Sequence of chain 1.A:
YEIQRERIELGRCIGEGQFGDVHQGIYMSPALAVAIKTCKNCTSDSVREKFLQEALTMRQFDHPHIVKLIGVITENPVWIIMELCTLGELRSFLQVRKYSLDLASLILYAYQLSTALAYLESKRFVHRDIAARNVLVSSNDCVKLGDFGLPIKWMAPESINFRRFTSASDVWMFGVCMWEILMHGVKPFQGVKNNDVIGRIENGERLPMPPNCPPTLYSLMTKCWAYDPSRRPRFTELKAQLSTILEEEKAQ

The protein below binds the small molecule below.
Small molecule (SMILES): Cc1ccc(-n2nc(C(C)(C)C)cc2NC(=O)Nc2ccc(-c3cccnc3)cc2)cc1

Binding-site contacts:
Ligand atom N20 contacts residue MET92 of chain 1.A at 3.4 Å.
Ligand atom O19 contacts residue ASP157 of chain 1.A at 3.1 Å (salt-bridge).
Ligand atom O19 contacts residue GLY156 of chain 1.A at 3.3 Å.
Ligand atom N6 contacts residue ASP157 of chain 1.A at 3.5 Å (salt-bridge).
Ligand atom N6 contacts residue MET68 of chain 1.A at 3.2 Å (h-bond).
Ligand atom C3 contacts residue ASP157 of chain 1.A at 3.7 Å.
Ligand atom C14 contacts residue THR67 of chain 1.A at 3.6 Å.
Ligand atom C7 contacts residue ASP157 of chain 1.A at 3.5 Å.
Ligand atom C17 contacts residue ASP157 of chain 1.A at 3.5 Å.
Ligand atom N1 contacts residue MET68 of chain 1.A at 3.8 Å.
Ligand atom O19 contacts residue PHE158 of chain 1.A at 3.6 Å.
Ligand atom N20 contacts residue MET68 of chain 1.A at 3.8 Å.
Ligand atom N20 contacts residue GLU64 of chain 1.A at 2.5 Å (salt-bridge).
Ligand atom C13 contacts residue THR67 of chain 1.A at 3.4 Å.
Ligand atom C22 contacts residue PHE158 of chain 1.A at 3.8 Å (hydrophobic).
Ligand atom N6 contacts residue GLU64 of chain 1.A at 2.9 Å (salt-bridge).
Ligand atom C21 contacts residue MET92 of chain 1.A at 3.5 Å (hydrophobic).
Ligand atom N31 contacts residue ALA45 of chain 1.A at 3.8 Å.
Ligand atom C2 contacts residue MET68 of chain 1.A at 3.6 Å (hydrophobic).
Ligand atom C21 contacts residue GLU64 of chain 1.A at 3.5 Å.
Ligand atom C26 contacts residue VAL77 of chain 1.A at 3.4 Å (hydrophobic).
Ligand atom C32 contacts residue LEU146 of chain 1.A at 3.6 Å (hydrophobic).
Ligand atom C9 contacts residue GLY156 of chain 1.A at 3.7 Å.
Ligand atom C10 contacts residue ILE76 of chain 1.A at 3.7 Å (hydrophobic).
Ligand atom C15 contacts residue GLU64 of chain 1.A at 3.8 Å.
Ligand atom C32 contacts residue GLU93 of chain 1.A at 3.5 Å.
Ligand atom N31 contacts residue CYS95 of chain 1.A at 3.3 Å (h-bond).
Ligand atom N31 contacts residue GLU93 of chain 1.A at 3.8 Å.
Ligand atom C10 contacts residue PHE71 of chain 1.A at 3.6 Å (hydrophobic).
Ligand atom C7 contacts residue GLU64 of chain 1.A at 3.1 Å.
Ligand atom N1 contacts residue ASP157 of chain 1.A at 3.7 Å.
Ligand atom C22 contacts residue GLU64 of chain 1.A at 3.8 Å.
Ligand atom C14 contacts residue GLU64 of chain 1.A at 3.6 Å.
Ligand atom C32 contacts residue ALA45 of chain 1.A at 3.8 Å (hydrophobic).
Ligand atom C25 contacts residue VAL77 of chain 1.A at 3.4 Å (hydrophobic).
Ligand atom C7 contacts residue MET68 of chain 1.A at 3.7 Å (hydrophobic).
Ligand atom C21 contacts residue PHE158 of chain 1.A at 3.8 Å (hydrophobic).
Ligand atom C11 contacts residue PHE135 of chain 1.A at 3.5 Å (hydrophobic).
Ligand atom N5 contacts residue ASP157 of chain 1.A at 3.8 Å.
Ligand atom C27 contacts residue LEU146 of chain 1.A at 3.6 Å (hydrophobic).